Binding-site contacts:
Ligand atom P1 contacts residue TYR110 of chain 1.B at 3.9 Å.
Ligand atom P1 contacts residue THR134 of chain 1.B at 3.6 Å.
Ligand atom C1 contacts residue ARG231 of chain 1.B at 3.8 Å.
Ligand atom O3 contacts residue UDP1 of chain 1.F at 3.1 Å (h-bond).
Ligand atom O2 contacts residue HIS133 of chain 1.B at 3.9 Å.
Ligand atom O5 contacts residue MET24 of chain 1.B at 3.8 Å.
Ligand atom C3 contacts residue ARG231 of chain 1.B at 3.5 Å.
Ligand atom C5 contacts residue HIS9 of chain 1.B at 3.9 Å.
Ligand atom O8 contacts residue TYR110 of chain 1.B at 2.7 Å (h-bond).
Ligand atom C5 contacts residue ASP20 of chain 1.B at 3.1 Å.
Ligand atom O3 contacts residue GLY23 of chain 1.B at 3.5 Å (h-bond).
Ligand atom O7 contacts residue ARG154 of chain 1.B at 3.2 Å (salt-bridge).
Ligand atom O4 contacts residue MET24 of chain 1.B at 3.6 Å.
Ligand atom O1 contacts residue THR134 of chain 1.B at 3.0 Å (h-bond).
Ligand atom O5 contacts residue ASP20 of chain 1.B at 2.7 Å (salt-bridge).
Ligand atom O3 contacts residue GLY22 of chain 1.B at 4.1 Å.
Ligand atom O7 contacts residue THR134 of chain 1.B at 3.0 Å (h-bond).
Ligand atom O4 contacts residue SER21 of chain 1.B at 4.0 Å.
Ligand atom O4 contacts residue ASP20 of chain 1.B at 3.3 Å (salt-bridge).
Ligand atom O4 contacts residue ASN25 of chain 1.B at 2.7 Å (h-bond).
Ligand atom O9 contacts residue PHE235 of chain 1.B at 3.9 Å.
Ligand atom C4 contacts residue ASP20 of chain 1.B at 3.8 Å.
Ligand atom O2 contacts residue THR134 of chain 1.B at 3.5 Å (h-bond).
Ligand atom O6 contacts residue LYS78 of chain 1.B at 3.5 Å (salt-bridge).
Ligand atom C6 contacts residue HIS9 of chain 1.B at 3.9 Å.
Ligand atom O8 contacts residue LYS78 of chain 1.B at 2.5 Å (salt-bridge).
Ligand atom O8 contacts residue ARG154 of chain 1.B at 3.9 Å.
Ligand atom O6 contacts residue HIS9 of chain 1.B at 3.7 Å.
Ligand atom P1 contacts residue LYS78 of chain 1.B at 3.6 Å.
Ligand atom O3 contacts residue MET24 of chain 1.B at 3.1 Å (h-bond).
Ligand atom C4 contacts residue MET24 of chain 1.B at 3.6 Å (hydrophobic).
Ligand atom O3 contacts residue ARG231 of chain 1.B at 4.1 Å.
Ligand atom C3 contacts residue UDP1 of chain 1.F at 3.7 Å.
Ligand atom O1 contacts residue TYR110 of chain 1.B at 3.9 Å.
Ligand atom O5 contacts residue THR10 of chain 1.B at 3.5 Å.
Ligand atom O5 contacts residue HIS9 of chain 1.B at 2.7 Å (h-bond).
Ligand atom O4 contacts residue GLY22 of chain 1.B at 3.2 Å (h-bond).
Ligand atom O9 contacts residue LYS78 of chain 1.B at 3.7 Å.
Ligand atom C2 contacts residue ARG231 of chain 1.B at 3.7 Å.
Ligand atom C4 contacts residue ASN25 of chain 1.B at 4.1 Å.

Sequence of chain 1.B:
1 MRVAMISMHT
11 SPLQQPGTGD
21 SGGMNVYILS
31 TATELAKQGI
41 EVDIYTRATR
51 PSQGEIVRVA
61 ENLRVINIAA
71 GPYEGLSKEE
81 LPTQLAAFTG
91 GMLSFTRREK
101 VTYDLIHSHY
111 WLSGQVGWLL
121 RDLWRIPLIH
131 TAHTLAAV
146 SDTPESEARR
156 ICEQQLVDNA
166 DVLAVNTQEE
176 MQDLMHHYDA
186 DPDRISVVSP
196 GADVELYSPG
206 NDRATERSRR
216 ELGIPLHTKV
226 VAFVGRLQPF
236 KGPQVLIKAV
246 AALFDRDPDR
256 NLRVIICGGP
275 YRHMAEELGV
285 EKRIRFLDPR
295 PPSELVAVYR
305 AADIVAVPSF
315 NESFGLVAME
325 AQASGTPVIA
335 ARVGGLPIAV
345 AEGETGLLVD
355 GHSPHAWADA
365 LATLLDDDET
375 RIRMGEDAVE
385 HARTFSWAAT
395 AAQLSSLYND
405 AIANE

This small molecule binds to this protein.
Small molecule (SMILES): O=P([O-])([O-])OC1[C@@H](O)[C@H](O)C(O)[C@H](O)[C@@H]1O